Binding-site contacts:
Ligand atom CG2 contacts residue PHE71 of chain 34.A at 4.0 Å (hydrophobic).
Ligand atom CD1 contacts residue THR349 of chain 34.A at 4.3 Å.

The protein below binds the small molecule below.
Small molecule (SMILES): CC[C@H](C)[C@@H](C=O)NC(=O)[C@H](CO)NC(=O)[C@H](CCCCN)NC(=O)[C@@H](N)C(C)C

Sequence of chain 34.A:
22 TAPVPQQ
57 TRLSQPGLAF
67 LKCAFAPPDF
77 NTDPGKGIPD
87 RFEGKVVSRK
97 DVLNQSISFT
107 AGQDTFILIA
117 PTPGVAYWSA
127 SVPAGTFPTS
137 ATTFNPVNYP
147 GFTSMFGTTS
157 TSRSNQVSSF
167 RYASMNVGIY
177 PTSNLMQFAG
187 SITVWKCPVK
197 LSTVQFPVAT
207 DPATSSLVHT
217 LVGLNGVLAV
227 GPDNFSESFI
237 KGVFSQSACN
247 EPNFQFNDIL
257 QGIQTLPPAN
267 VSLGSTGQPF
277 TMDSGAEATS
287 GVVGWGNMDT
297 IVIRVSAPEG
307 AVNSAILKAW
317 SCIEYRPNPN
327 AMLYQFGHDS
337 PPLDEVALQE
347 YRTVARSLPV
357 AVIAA